Sequence of chain 1.A:
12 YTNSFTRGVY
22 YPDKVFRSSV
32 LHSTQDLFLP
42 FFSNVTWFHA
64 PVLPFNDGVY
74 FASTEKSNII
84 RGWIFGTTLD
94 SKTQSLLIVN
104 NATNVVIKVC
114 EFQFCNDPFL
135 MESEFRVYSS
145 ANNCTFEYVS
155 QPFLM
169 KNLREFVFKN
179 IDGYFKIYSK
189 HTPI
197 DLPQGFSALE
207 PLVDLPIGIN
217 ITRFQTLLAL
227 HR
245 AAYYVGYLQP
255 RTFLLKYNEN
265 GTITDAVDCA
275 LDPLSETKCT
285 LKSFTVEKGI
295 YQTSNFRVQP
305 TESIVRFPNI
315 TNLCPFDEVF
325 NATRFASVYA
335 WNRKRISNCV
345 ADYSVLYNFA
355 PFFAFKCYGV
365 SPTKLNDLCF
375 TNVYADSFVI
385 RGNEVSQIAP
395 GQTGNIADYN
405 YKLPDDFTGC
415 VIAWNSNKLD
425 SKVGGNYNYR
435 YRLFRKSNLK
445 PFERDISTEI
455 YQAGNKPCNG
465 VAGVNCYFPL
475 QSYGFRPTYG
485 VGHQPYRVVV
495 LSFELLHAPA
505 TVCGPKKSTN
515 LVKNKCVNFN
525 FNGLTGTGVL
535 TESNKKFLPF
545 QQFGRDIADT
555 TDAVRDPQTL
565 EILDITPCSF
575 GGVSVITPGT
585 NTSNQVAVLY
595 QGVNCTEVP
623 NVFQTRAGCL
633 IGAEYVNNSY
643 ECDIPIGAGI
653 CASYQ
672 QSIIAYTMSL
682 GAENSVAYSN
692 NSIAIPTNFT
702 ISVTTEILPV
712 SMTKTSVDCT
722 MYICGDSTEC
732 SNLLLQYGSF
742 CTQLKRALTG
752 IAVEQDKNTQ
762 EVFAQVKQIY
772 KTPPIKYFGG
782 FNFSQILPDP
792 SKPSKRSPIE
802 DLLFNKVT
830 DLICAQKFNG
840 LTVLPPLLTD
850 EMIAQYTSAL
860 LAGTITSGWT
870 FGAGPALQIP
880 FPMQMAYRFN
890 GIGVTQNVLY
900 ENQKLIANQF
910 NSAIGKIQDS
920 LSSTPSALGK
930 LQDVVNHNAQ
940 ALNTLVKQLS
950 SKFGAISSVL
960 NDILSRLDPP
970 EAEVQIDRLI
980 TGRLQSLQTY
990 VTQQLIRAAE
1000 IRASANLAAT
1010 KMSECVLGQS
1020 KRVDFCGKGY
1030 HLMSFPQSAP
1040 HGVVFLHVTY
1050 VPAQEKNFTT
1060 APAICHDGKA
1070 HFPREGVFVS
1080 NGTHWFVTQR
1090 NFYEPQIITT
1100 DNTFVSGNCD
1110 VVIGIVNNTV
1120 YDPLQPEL

The small molecule below binds the protein below.
Small molecule (SMILES): CC(=O)N[C@H]1[C@H](O[C@H]2[C@H](O)[C@@H](NC(C)=O)CO[C@@H]2CO)O[C@H](CO)[C@@H](O)[C@@H]1O

Binding-site contacts:
Ligand atom O7 contacts residue ILE1114 of chain 1.A at 3.6 Å.
Ligand atom C7 contacts residue ASN1116 of chain 1.A at 2.9 Å.
Ligand atom O7 contacts residue ASN1116 of chain 1.A at 2.9 Å (h-bond).
Ligand atom O3 contacts residue ASN1116 of chain 1.A at 2.8 Å (h-bond).
Ligand atom C2 contacts residue ASN1116 of chain 1.A at 3.4 Å.
Ligand atom C8 contacts residue ILE1114 of chain 1.A at 3.8 Å (hydrophobic).
Ligand atom O7 contacts residue VAL1115 of chain 1.A at 3.6 Å.
Ligand atom N2 contacts residue ASN1116 of chain 1.A at 2.4 Å (h-bond).
Ligand atom C7 contacts residue ILE1114 of chain 1.A at 4.2 Å (hydrophobic).
Ligand atom C8 contacts residue ASN1116 of chain 1.A at 4.1 Å.
Ligand atom C3 contacts residue ASN1116 of chain 1.A at 3.3 Å.